Sequence of chain 1.A:
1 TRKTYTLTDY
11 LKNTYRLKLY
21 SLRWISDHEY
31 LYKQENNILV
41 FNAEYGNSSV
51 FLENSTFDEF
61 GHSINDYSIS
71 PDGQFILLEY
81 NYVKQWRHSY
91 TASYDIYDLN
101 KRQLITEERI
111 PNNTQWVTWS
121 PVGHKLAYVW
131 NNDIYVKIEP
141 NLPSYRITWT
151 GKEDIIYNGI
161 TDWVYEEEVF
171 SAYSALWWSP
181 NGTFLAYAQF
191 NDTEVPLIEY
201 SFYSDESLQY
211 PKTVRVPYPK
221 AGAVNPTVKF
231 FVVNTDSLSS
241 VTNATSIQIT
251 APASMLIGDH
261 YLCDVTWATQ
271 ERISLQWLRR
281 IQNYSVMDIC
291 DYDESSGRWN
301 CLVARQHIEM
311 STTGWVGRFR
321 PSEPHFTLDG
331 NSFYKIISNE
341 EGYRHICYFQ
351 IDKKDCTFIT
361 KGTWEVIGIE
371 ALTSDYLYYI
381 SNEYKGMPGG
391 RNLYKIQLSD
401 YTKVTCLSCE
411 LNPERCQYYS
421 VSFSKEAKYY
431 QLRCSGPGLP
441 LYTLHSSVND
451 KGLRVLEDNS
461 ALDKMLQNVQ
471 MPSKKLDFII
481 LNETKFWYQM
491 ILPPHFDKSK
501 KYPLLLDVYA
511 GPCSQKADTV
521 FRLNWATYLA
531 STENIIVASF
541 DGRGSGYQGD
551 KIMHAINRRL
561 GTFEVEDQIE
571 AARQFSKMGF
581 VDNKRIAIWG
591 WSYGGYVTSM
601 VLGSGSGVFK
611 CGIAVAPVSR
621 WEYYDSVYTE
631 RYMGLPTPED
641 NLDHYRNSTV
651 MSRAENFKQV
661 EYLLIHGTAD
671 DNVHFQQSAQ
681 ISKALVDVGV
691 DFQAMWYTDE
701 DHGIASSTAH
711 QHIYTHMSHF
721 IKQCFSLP

The small molecule below binds the protein below.
Small molecule (SMILES): CC(=O)N[C@H]1[C@H](O[C@H]2[C@H](O)[C@@H](NC(C)=O)CO[C@@H]2CO)O[C@H](CO)[C@@H](O)[C@@H]1O

Binding-site contacts:
Ligand atom C8 contacts residue SER311 of chain 1.A at 3.8 Å.
Ligand atom O7 contacts residue THR312 of chain 1.A at 3.4 Å.
Ligand atom C6 contacts residue GLU639 of chain 1.A at 4.2 Å.
Ligand atom O7 contacts residue ASN283 of chain 1.A at 3.6 Å.
Ligand atom O5 contacts residue ILE281 of chain 1.A at 3.8 Å.
Ligand atom C8 contacts residue MET310 of chain 1.A at 3.7 Å (hydrophobic).
Ligand atom O6 contacts residue ASP640 of chain 1.A at 3.3 Å (salt-bridge).
Ligand atom C6 contacts residue ASP640 of chain 1.A at 4.3 Å.
Ligand atom C1 contacts residue ASN283 of chain 1.A at 1.4 Å.
Ligand atom C7 contacts residue SER311 of chain 1.A at 3.4 Å.
Ligand atom C4 contacts residue ASN283 of chain 1.A at 4.3 Å.
Ligand atom O7 contacts residue SER311 of chain 1.A at 2.8 Å (h-bond).
Ligand atom C7 contacts residue ASN283 of chain 1.A at 3.5 Å.
Ligand atom N2 contacts residue SER311 of chain 1.A at 4.2 Å.
Ligand atom C5 contacts residue ILE281 of chain 1.A at 3.9 Å (hydrophobic).
Ligand atom C8 contacts residue ASN283 of chain 1.A at 4.4 Å.
Ligand atom C3 contacts residue ASN283 of chain 1.A at 3.8 Å.
Ligand atom O6 contacts residue GLU639 of chain 1.A at 3.9 Å.
Ligand atom C2 contacts residue ASN283 of chain 1.A at 2.5 Å.
Ligand atom C6 contacts residue ARG558 of chain 1.A at 4.1 Å.
Ligand atom C6 contacts residue ILE281 of chain 1.A at 4.4 Å (hydrophobic).
Ligand atom C5 contacts residue ASN283 of chain 1.A at 3.6 Å.
Ligand atom O5 contacts residue ASN283 of chain 1.A at 2.3 Å (h-bond).
Ligand atom C1 contacts residue ILE281 of chain 1.A at 4.0 Å (hydrophobic).
Ligand atom N2 contacts residue ASN283 of chain 1.A at 2.9 Å (h-bond).
Ligand atom O6 contacts residue ARG558 of chain 1.A at 3.7 Å.